Sequence of chain 1.C:
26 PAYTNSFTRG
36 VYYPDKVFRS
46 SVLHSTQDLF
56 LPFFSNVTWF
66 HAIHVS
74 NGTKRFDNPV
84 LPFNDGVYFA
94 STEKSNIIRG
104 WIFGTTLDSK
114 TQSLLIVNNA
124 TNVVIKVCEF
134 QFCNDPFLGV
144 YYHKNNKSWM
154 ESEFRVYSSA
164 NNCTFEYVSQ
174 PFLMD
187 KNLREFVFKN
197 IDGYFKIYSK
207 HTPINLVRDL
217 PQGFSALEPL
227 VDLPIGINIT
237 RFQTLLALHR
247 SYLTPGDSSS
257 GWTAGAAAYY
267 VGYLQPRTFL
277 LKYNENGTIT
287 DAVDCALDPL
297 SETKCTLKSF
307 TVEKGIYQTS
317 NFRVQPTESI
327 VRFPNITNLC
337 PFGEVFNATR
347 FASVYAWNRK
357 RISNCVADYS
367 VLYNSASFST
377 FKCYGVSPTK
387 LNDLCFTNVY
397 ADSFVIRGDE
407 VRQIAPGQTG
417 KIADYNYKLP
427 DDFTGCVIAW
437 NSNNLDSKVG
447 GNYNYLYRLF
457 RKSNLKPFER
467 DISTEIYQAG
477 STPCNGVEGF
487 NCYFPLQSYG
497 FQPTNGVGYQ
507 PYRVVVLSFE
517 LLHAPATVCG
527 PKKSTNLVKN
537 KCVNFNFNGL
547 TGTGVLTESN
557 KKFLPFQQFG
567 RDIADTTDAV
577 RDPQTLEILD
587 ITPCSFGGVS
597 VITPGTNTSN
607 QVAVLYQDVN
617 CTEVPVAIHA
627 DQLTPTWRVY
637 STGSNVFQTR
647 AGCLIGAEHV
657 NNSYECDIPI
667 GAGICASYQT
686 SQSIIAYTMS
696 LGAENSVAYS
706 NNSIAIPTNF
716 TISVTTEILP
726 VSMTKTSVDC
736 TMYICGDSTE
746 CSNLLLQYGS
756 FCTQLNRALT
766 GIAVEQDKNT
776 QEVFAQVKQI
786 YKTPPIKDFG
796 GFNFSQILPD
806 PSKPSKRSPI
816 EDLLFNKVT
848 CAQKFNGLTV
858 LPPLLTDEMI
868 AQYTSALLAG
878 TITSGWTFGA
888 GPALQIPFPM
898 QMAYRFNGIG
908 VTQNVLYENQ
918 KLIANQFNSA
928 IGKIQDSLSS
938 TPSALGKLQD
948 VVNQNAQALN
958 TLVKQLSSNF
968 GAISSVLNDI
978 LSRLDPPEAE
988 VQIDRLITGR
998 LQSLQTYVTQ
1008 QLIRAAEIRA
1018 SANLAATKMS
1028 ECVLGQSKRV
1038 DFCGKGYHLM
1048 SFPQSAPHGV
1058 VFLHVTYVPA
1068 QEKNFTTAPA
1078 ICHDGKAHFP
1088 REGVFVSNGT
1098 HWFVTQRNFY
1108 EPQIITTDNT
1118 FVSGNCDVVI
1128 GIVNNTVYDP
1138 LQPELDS

Binding-site contacts:
Ligand atom O6 contacts residue PHE1100 of chain 1.C at 3.7 Å.
Ligand atom C6 contacts residue PHE1100 of chain 1.C at 3.7 Å (hydrophobic).
Ligand atom C1 contacts residue ASN1095 of chain 1.C at 1.4 Å.
Ligand atom O4 contacts residue HIS1098 of chain 1.C at 3.7 Å.
Ligand atom N2 contacts residue HIS1098 of chain 1.C at 4.5 Å.
Ligand atom N2 contacts residue ASN1095 of chain 1.C at 2.9 Å (h-bond).
Ligand atom C4 contacts residue ASN1095 of chain 1.C at 4.2 Å.
Ligand atom O5 contacts residue PHE1100 of chain 1.C at 3.8 Å.
Ligand atom C3 contacts residue HIS1098 of chain 1.C at 3.5 Å.
Ligand atom C2 contacts residue HIS1098 of chain 1.C at 4.1 Å.
Ligand atom C1 contacts residue THR1097 of chain 1.C at 4.2 Å.
Ligand atom C2 contacts residue ASN1095 of chain 1.C at 2.4 Å.
Ligand atom C4 contacts residue HIS1098 of chain 1.C at 3.8 Å.
Ligand atom C5 contacts residue ASN1095 of chain 1.C at 3.7 Å.
Ligand atom C7 contacts residue THR1097 of chain 1.C at 4.3 Å.
Ligand atom C1 contacts residue HIS1098 of chain 1.C at 3.8 Å.
Ligand atom O5 contacts residue HIS1098 of chain 1.C at 4.1 Å.
Ligand atom C8 contacts residue THR1097 of chain 1.C at 4.3 Å.
Ligand atom O5 contacts residue ASN1095 of chain 1.C at 2.4 Å (h-bond).
Ligand atom C2 contacts residue THR1097 of chain 1.C at 4.2 Å.
Ligand atom C3 contacts residue THR1097 of chain 1.C at 4.2 Å.
Ligand atom O7 contacts residue ASN1095 of chain 1.C at 2.9 Å (h-bond).
Ligand atom O6 contacts residue HIS1098 of chain 1.C at 4.5 Å.
Ligand atom O3 contacts residue HIS1098 of chain 1.C at 4.5 Å.
Ligand atom C7 contacts residue ASN1095 of chain 1.C at 3.1 Å.
Ligand atom C1 contacts residue PHE1100 of chain 1.C at 4.5 Å (hydrophobic).
Ligand atom C8 contacts residue ASN1095 of chain 1.C at 3.3 Å.
Ligand atom C5 contacts residue HIS1098 of chain 1.C at 3.5 Å.
Ligand atom N2 contacts residue THR1097 of chain 1.C at 3.5 Å (h-bond).
Ligand atom C3 contacts residue ASN1095 of chain 1.C at 3.8 Å.
Ligand atom C5 contacts residue PHE1100 of chain 1.C at 4.2 Å (hydrophobic).

A small-molecule ligand and the protein it binds are described below.
Small molecule (SMILES): CC(=O)N[C@@H]1[C@@H](O)[C@H](O)[C@@H](CO)O[C@H]1O